Binding-site contacts:
Ligand atom O3P contacts residue THR295 of chain 1.A at 3.5 Å (h-bond).
Ligand atom O3P contacts residue ARG293 of chain 1.A at 2.6 Å (salt-bridge).
Ligand atom O2P contacts residue ARG293 of chain 1.A at 2.8 Å (salt-bridge).
Ligand atom C2 contacts residue CYS294 of chain 1.A at 2.9 Å (hydrophobic).
Ligand atom O1 contacts residue ASN161 of chain 1.A at 3.3 Å (h-bond).
Ligand atom C1 contacts residue CYS294 of chain 1.A at 1.8 Å (hydrophobic).
Ligand atom O1 contacts residue ARG293 of chain 1.A at 3.9 Å.
Ligand atom O1P contacts residue THR295 of chain 1.A at 4.3 Å.
Ligand atom C3 contacts residue CYS294 of chain 1.A at 3.5 Å (hydrophobic).
Ligand atom C3 contacts residue PHE456 of chain 1.A at 4.2 Å (hydrophobic).
Ligand atom O2 contacts residue THR236 of chain 1.A at 3.7 Å.
Ligand atom C2 contacts residue MET166 of chain 1.A at 3.9 Å (hydrophobic).
Ligand atom O3P contacts residue GLY448 of chain 1.A at 4.1 Å.
Ligand atom O1P contacts residue ARG450 of chain 1.A at 3.7 Å.
Ligand atom O3P contacts residue ARG450 of chain 1.A at 3.4 Å (salt-bridge).
Ligand atom C3 contacts residue MET166 of chain 1.A at 3.8 Å (hydrophobic).
Ligand atom O2P contacts residue THR295 of chain 1.A at 4.0 Å.
Ligand atom O4P contacts residue ARG111 of chain 1.A at 2.9 Å (salt-bridge).
Ligand atom P contacts residue ARG293 of chain 1.A at 3.5 Å.
Ligand atom C1 contacts residue ASN161 of chain 1.A at 4.2 Å.
Ligand atom P contacts residue THR295 of chain 1.A at 4.2 Å.
Ligand atom O3P contacts residue ARG111 of chain 1.A at 3.9 Å.
Ligand atom P contacts residue CYS294 of chain 1.A at 4.3 Å.
Ligand atom O2P contacts residue HIS162 of chain 1.A at 2.9 Å (h-bond).
Ligand atom O1P contacts residue CYS294 of chain 1.A at 3.0 Å (h-bond).
Ligand atom O2P contacts residue CYS294 of chain 1.A at 4.3 Å.
Ligand atom O1P contacts residue PHE456 of chain 1.A at 4.0 Å.
Ligand atom O1 contacts residue CYS294 of chain 1.A at 2.7 Å (h-bond).
Ligand atom O4P contacts residue ARG450 of chain 1.A at 3.1 Å (salt-bridge).
Ligand atom P contacts residue ARG450 of chain 1.A at 3.7 Å.
Ligand atom O2 contacts residue CYS294 of chain 1.A at 3.1 Å (h-bond).
Ligand atom C3 contacts residue ARG450 of chain 1.A at 3.4 Å.
Ligand atom P contacts residue HIS162 of chain 1.A at 3.8 Å.
Ligand atom O4P contacts residue ARG293 of chain 1.A at 4.3 Å.
Ligand atom O2P contacts residue ARG111 of chain 1.A at 3.9 Å.
Ligand atom O1 contacts residue HIS162 of chain 1.A at 3.8 Å.
Ligand atom O4P contacts residue HIS162 of chain 1.A at 3.6 Å.
Ligand atom O2 contacts residue PHE456 of chain 1.A at 3.6 Å.
Ligand atom P contacts residue ARG111 of chain 1.A at 3.6 Å.
Ligand atom C2 contacts residue THR236 of chain 1.A at 4.2 Å.

Sequence of chain 1.A:
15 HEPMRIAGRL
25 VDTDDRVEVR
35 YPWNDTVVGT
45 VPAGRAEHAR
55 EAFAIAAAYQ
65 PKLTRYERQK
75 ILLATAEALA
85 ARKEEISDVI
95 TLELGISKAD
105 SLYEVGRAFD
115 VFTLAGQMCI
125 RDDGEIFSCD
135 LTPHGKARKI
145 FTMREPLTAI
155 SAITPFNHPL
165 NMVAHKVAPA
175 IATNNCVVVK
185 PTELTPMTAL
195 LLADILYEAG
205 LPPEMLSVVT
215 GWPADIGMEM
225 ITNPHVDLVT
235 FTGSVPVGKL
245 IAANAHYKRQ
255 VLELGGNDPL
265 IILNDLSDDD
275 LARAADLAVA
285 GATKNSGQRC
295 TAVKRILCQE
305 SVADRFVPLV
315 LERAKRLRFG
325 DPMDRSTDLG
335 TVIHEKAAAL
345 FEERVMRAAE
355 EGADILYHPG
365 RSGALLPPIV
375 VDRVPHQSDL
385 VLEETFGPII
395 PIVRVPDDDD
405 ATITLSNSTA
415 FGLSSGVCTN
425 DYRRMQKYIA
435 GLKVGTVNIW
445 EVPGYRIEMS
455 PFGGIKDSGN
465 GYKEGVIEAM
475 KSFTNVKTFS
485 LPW

The protein below binds the small molecule below.
Small molecule (SMILES): O=C[C@H](O)COP(=O)(O)O